Binding-site contacts:
Ligand atom C4 contacts residue GLY147 of chain 1.D at 3.8 Å.
Ligand atom C3 contacts residue GLY147 of chain 1.D at 3.9 Å.
Ligand atom C8 contacts residue ARG146 of chain 1.D at 4.0 Å.
Ligand atom C7 contacts residue ASN99 of chain 1.D at 4.5 Å.
Ligand atom N2 contacts residue ASN99 of chain 1.D at 3.8 Å.
Ligand atom C2 contacts residue ASN99 of chain 1.D at 2.5 Å.
Ligand atom O6 contacts residue ASN99 of chain 1.D at 2.8 Å (h-bond).
Ligand atom C5 contacts residue ASN99 of chain 1.D at 3.2 Å.
Ligand atom O7 contacts residue ARG146 of chain 1.D at 3.0 Å (salt-bridge).
Ligand atom C3 contacts residue ARG146 of chain 1.D at 3.6 Å.
Ligand atom O6 contacts residue GLY147 of chain 1.D at 4.4 Å.
Ligand atom O4 contacts residue ARG146 of chain 1.D at 3.7 Å.
Ligand atom O5 contacts residue ASN99 of chain 1.D at 2.4 Å (h-bond).
Ligand atom O6 contacts residue TYR144 of chain 1.D at 4.2 Å.
Ligand atom O3 contacts residue ASN99 of chain 1.D at 2.9 Å (h-bond).
Ligand atom N2 contacts residue ARG146 of chain 1.D at 4.0 Å.
Ligand atom C6 contacts residue ASN99 of chain 1.D at 3.3 Å.
Ligand atom C2 contacts residue ARG146 of chain 1.D at 4.3 Å.
Ligand atom C1 contacts residue ASN99 of chain 1.D at 1.4 Å.
Ligand atom C5 contacts residue TYR144 of chain 1.D at 3.9 Å (hydrophobic).
Ligand atom C6 contacts residue GLY147 of chain 1.D at 4.4 Å.
Ligand atom O5 contacts residue TYR144 of chain 1.D at 3.7 Å.
Ligand atom C4 contacts residue ARG146 of chain 1.D at 4.2 Å.
Ligand atom C7 contacts residue ARG146 of chain 1.D at 3.4 Å.
Ligand atom C3 contacts residue ASN99 of chain 1.D at 3.2 Å.
Ligand atom C4 contacts residue ASN99 of chain 1.D at 3.8 Å.
Ligand atom C6 contacts residue TYR144 of chain 1.D at 3.3 Å (hydrophobic).
Ligand atom O7 contacts residue ASN99 of chain 1.D at 4.4 Å.
Ligand atom O3 contacts residue GLY148 of chain 1.D at 4.0 Å.
Ligand atom O3 contacts residue GLY147 of chain 1.D at 3.0 Å (h-bond).

Sequence of chain 1.D:
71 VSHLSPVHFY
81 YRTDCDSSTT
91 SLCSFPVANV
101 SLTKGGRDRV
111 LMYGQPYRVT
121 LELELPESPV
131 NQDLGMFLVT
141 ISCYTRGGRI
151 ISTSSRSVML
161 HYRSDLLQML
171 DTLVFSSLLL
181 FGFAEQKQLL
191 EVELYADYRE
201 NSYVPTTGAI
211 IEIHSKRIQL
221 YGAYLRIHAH

A small-molecule ligand and the protein it binds are described below.
Small molecule (SMILES): CC(=O)N[C@H]1[C@H](O[C@H]2[C@H](O)[C@@H](NC(C)=O)CO[C@@H]2CO)O[C@H](CO)[C@@H](O)[C@@H]1O